Binding-site contacts:
Ligand atom O34 contacts residue ARG13 of chain 1.A at 2.6 Å (salt-bridge).
Ligand atom N38 contacts residue GLY11 of chain 1.A at 3.0 Å (h-bond).
Ligand atom O34 contacts residue GLY61 of chain 1.A at 3.1 Å (h-bond).
Ligand atom C41 contacts residue TYR97 of chain 1.A at 3.3 Å (hydrophobic).
Ligand atom C39 contacts residue GLY61 of chain 1.A at 3.3 Å.
Ligand atom N22 contacts residue GLY61 of chain 1.A at 3.4 Å (h-bond).
Ligand atom O42 contacts residue HIS96 of chain 1.A at 3.4 Å (h-bond).
Ligand atom N52 contacts residue TYR97 of chain 1.A at 3.5 Å.
Ligand atom C24 contacts residue ARG13 of chain 1.A at 1.5 Å.
Ligand atom C16 contacts residue GLN62 of chain 1.A at 3.5 Å.
Ligand atom C18 contacts residue GLU63 of chain 1.A at 3.5 Å.
Ligand atom C05 contacts residue MET73 of chain 1.A at 3.4 Å (hydrophobic).
Ligand atom C07 contacts residue ARG103 of chain 1.A at 3.4 Å.
Ligand atom F13 contacts residue TYR65 of chain 1.A at 3.4 Å.
Ligand atom C46 contacts residue GLU63 of chain 1.A at 3.5 Å.
Ligand atom O42 contacts residue GLU63 of chain 1.A at 3.5 Å (salt-bridge).
Ligand atom C43 contacts residue GLU63 of chain 1.A at 3.3 Å.
Ligand atom F13 contacts residue HIS96 of chain 1.A at 3.3 Å.
Ligand atom C32 contacts residue ARG13 of chain 1.A at 1.4 Å.
Ligand atom O42 contacts residue TYR97 of chain 1.A at 3.5 Å (h-bond).
Ligand atom C23 contacts residue GLY61 of chain 1.A at 3.1 Å.
Ligand atom C33 contacts residue ARG13 of chain 1.A at 2.6 Å.
Ligand atom C41 contacts residue GLU63 of chain 1.A at 3.5 Å.
Ligand atom C49 contacts residue GLU63 of chain 1.A at 3.1 Å.
Ligand atom N52 contacts residue HIS96 of chain 1.A at 3.0 Å (h-bond).
Ligand atom N52 contacts residue TYR65 of chain 1.A at 3.4 Å (h-bond).
Ligand atom C35 contacts residue GLY61 of chain 1.A at 3.5 Å.
Ligand atom C37 contacts residue GLY11 of chain 1.A at 3.0 Å.
Ligand atom C08 contacts residue ASP70 of chain 1.A at 3.3 Å.
Ligand atom C23 contacts residue ARG13 of chain 1.A at 2.4 Å.
Ligand atom C07 contacts residue ASP70 of chain 1.A at 3.1 Å.
Ligand atom C08 contacts residue TYR65 of chain 1.A at 3.5 Å (hydrophobic).
Ligand atom C06 contacts residue MET73 of chain 1.A at 3.5 Å (hydrophobic).
Ligand atom N40 contacts residue TYR97 of chain 1.A at 3.3 Å (h-bond).
Ligand atom N17 contacts residue ARG69 of chain 1.A at 2.8 Å (salt-bridge).
Ligand atom C09 contacts residue TYR65 of chain 1.A at 3.5 Å (hydrophobic).
Ligand atom N38 contacts residue THR59 of chain 1.A at 3.2 Å (h-bond).
Ligand atom C20 contacts residue GLU63 of chain 1.A at 3.3 Å.
Ligand atom N45 contacts residue GLU63 of chain 1.A at 3.0 Å (salt-bridge).
Ligand atom O25 contacts residue ARG13 of chain 1.A at 2.4 Å (salt-bridge).

Sequence of chain 1.A:
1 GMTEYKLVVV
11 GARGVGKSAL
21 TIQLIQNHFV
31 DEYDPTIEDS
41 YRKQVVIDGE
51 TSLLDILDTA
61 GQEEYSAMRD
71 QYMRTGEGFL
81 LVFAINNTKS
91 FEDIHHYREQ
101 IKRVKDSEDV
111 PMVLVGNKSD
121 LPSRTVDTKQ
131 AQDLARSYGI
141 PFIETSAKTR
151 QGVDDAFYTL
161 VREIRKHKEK

This small molecule binds to this protein.
Small molecule (SMILES): C[C@H](O)C(O)(O)C(=O)N1CCN(c2nc(OCC34CCCN3CCC4)nc3c(F)c(-c4cccc5cccc(Cl)c45)ncc23)C[C@@H]1CC#N